Sequence of chain 1.G:
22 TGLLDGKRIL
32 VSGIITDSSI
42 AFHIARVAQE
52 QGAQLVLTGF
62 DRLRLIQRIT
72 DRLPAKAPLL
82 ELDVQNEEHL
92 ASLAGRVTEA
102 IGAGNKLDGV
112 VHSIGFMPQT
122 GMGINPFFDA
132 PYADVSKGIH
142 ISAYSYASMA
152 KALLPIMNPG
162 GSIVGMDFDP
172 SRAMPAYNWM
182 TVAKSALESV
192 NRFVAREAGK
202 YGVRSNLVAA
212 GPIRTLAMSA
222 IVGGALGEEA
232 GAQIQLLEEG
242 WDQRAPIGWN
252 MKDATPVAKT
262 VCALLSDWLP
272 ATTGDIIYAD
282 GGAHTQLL

A small-molecule ligand and the protein it binds are described below.
Small molecule (SMILES): N#Cc1ccccc1Oc1ccc(Cn2cc(C3CCCC3)nn2)cc1O

Binding-site contacts:
Ligand atom OAB contacts residue TYR178 of chain 1.G at 2.5 Å (h-bond).
Ligand atom CAH contacts residue MET219 of chain 1.G at 3.7 Å (hydrophobic).
Ligand atom NAQ contacts residue GLN234 of chain 1.G at 3.0 Å (h-bond).
Ligand atom OAS contacts residue NAD1 of chain 1.V at 3.1 Å (h-bond).
Ligand atom CAF contacts residue GLY116 of chain 1.G at 3.6 Å.
Ligand atom CAO contacts residue MET175 of chain 1.G at 3.6 Å (hydrophobic).
Ligand atom CAJ contacts residue TYR178 of chain 1.G at 3.5 Å (hydrophobic).
Ligand atom CAK contacts residue PHE169 of chain 1.G at 3.7 Å (hydrophobic).
Ligand atom CAF contacts residue MET181 of chain 1.G at 3.6 Å (hydrophobic).
Ligand atom CAO contacts residue PRO176 of chain 1.G at 3.5 Å (hydrophobic).
Ligand atom CAM contacts residue PRO176 of chain 1.G at 3.7 Å (hydrophobic).
Ligand atom CAE contacts residue MET181 of chain 1.G at 3.6 Å (hydrophobic).
Ligand atom CAI contacts residue MET219 of chain 1.G at 3.6 Å (hydrophobic).
Ligand atom CAI contacts residue NAD1 of chain 1.V at 3.6 Å.
Ligand atom CAC contacts residue NAD1 of chain 1.V at 3.7 Å.
Ligand atom CAC contacts residue GLY116 of chain 1.G at 3.4 Å.
Ligand atom CAD contacts residue MET181 of chain 1.G at 3.6 Å (hydrophobic).
Ligand atom CAT contacts residue TYR178 of chain 1.G at 3.4 Å (hydrophobic).
Ligand atom CAX contacts residue NAD1 of chain 1.V at 3.4 Å.
Ligand atom NAQ contacts residue LEU238 of chain 1.G at 3.6 Å.
Ligand atom CAV contacts residue ALA218 of chain 1.G at 3.8 Å (hydrophobic).
Ligand atom CAL contacts residue LEU237 of chain 1.G at 3.6 Å (hydrophobic).
Ligand atom NAR contacts residue GLN234 of chain 1.G at 3.4 Å (h-bond).
Ligand atom CAC contacts residue ALA218 of chain 1.G at 3.6 Å (hydrophobic).
Ligand atom OAS contacts residue ALA218 of chain 1.G at 3.6 Å.
Ligand atom CAN contacts residue GLN234 of chain 1.G at 3.7 Å.
Ligand atom CAL contacts residue PRO176 of chain 1.G at 3.7 Å (hydrophobic).
Ligand atom CAD contacts residue MET118 of chain 1.G at 3.6 Å (hydrophobic).
Ligand atom CAH contacts residue NAD1 of chain 1.V at 3.2 Å.
Ligand atom NAR contacts residue LEU238 of chain 1.G at 3.7 Å.
Ligand atom OAB contacts residue NAD1 of chain 1.V at 2.4 Å (h-bond).
Ligand atom CAZ contacts residue VAL223 of chain 1.G at 3.7 Å (hydrophobic).
Ligand atom CAU contacts residue NAD1 of chain 1.V at 3.3 Å.
Ligand atom CAT contacts residue NAD1 of chain 1.V at 3.3 Å.
Ligand atom NAA contacts residue NAD1 of chain 1.V at 3.2 Å.
Ligand atom NAA contacts residue GLY116 of chain 1.G at 3.1 Å (h-bond).
Ligand atom CAJ contacts residue NAD1 of chain 1.V at 3.5 Å.
Ligand atom CAF contacts residue PHE117 of chain 1.G at 3.4 Å (hydrophobic).
Ligand atom CAP contacts residue NAD1 of chain 1.V at 3.2 Å.
Ligand atom CAY contacts residue NAD1 of chain 1.V at 3.6 Å.